Binding-site contacts:
Ligand atom O1 contacts residue TYR43 of chain 2.A at 2.6 Å (h-bond).
Ligand atom C16 contacts residue 9RU1 of chain 4.B at 1.0 Å.
Ligand atom N5 contacts residue 9RU1 of chain 4.B at 0.9 Å.
Ligand atom C14 contacts residue 9RU1 of chain 4.B at 0.3 Å.
Ligand atom C31 contacts residue 9RU1 of chain 4.B at 0.6 Å.
Ligand atom C28 contacts residue 9RU1 of chain 4.B at 0.3 Å.
Ligand atom C17 contacts residue 9RU1 of chain 4.B at 2.2 Å.
Ligand atom S1 contacts residue THR90 of chain 2.A at 3.4 Å (h-bond).
Ligand atom CL2 contacts residue 9RU1 of chain 4.B at 1.9 Å.
Ligand atom C23 contacts residue 9RU1 of chain 4.B at 0.9 Å.
Ligand atom O1 contacts residue ASN23 of chain 2.A at 3.1 Å (h-bond).
Ligand atom C29 contacts residue 9RU1 of chain 4.B at 0.6 Å.
Ligand atom N1 contacts residue SER45 of chain 2.A at 2.9 Å (h-bond).
Ligand atom C27 contacts residue 9RU1 of chain 4.B at 1.0 Å.
Ligand atom C3 contacts residue TRP108 of chain 2.A at 3.3 Å (hydrophobic).
Ligand atom C12 contacts residue 9RU1 of chain 4.B at 2.4 Å.
Ligand atom C25 contacts residue 9RU1 of chain 4.B at 1.1 Å.
Ligand atom C30 contacts residue 9RU1 of chain 4.B at 1.1 Å.
Ligand atom C18 contacts residue 9RU1 of chain 4.B at 3.1 Å.
Ligand atom N2 contacts residue ASP128 of chain 2.A at 2.9 Å (salt-bridge).
Ligand atom CL1 contacts residue 9RU1 of chain 4.B at 2.6 Å.
Ligand atom C21 contacts residue 9RU1 of chain 4.B at 0.6 Å.
Ligand atom C18 contacts residue LEU124 of chain 2.A at 2.9 Å (hydrophobic).
Ligand atom C15 contacts residue 9RU1 of chain 4.B at 1.7 Å.
Ligand atom C20 contacts residue 9RU1 of chain 4.B at 1.0 Å.
Ligand atom CL2 contacts residue ARG121 of chain 4.A at 3.4 Å.
Ligand atom C31 contacts residue LEU124 of chain 2.A at 3.2 Å (hydrophobic).
Ligand atom RU1 contacts residue 9RU1 of chain 4.B at 0.8 Å.
Ligand atom N3 contacts residue SER88 of chain 2.A at 3.1 Å (h-bond).
Ligand atom O1 contacts residue SER27 of chain 2.A at 2.7 Å (h-bond).
Ligand atom C26 contacts residue 9RU1 of chain 4.B at 1.3 Å.
Ligand atom C13 contacts residue 9RU1 of chain 4.B at 1.5 Å.
Ligand atom O2 contacts residue LYS49 of chain 2.A at 2.8 Å (salt-bridge).
Ligand atom C31 contacts residue ARG121 of chain 4.A at 3.4 Å.
Ligand atom C15 contacts residue SER112 of chain 2.A at 3.2 Å.
Ligand atom C24 contacts residue 9RU1 of chain 4.B at 0.8 Å.
Ligand atom N4 contacts residue 9RU1 of chain 4.B at 0.6 Å.
Ligand atom C21 contacts residue ARG121 of chain 2.A at 3.5 Å.
Ligand atom C22 contacts residue 9RU1 of chain 4.B at 1.0 Å.
Ligand atom C19 contacts residue 9RU1 of chain 4.B at 2.7 Å.

A small-molecule ligand and the protein it binds are described below.
Small molecule (SMILES): Cc1cc(C)c(N2CC[N+](c3c(C)cc(CNC(=O)CCCC[C@@H]4SC[C@@H]5NC(=O)N[C@@H]54)cc3C)=C2[Ru](Cl)Cl)c(C)c1

Sequence of chain 2.A:
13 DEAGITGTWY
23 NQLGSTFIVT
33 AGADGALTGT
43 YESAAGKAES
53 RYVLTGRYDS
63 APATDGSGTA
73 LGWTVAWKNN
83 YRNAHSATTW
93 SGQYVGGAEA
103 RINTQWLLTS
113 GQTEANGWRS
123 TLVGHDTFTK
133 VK

Sequence of chain 4.A:
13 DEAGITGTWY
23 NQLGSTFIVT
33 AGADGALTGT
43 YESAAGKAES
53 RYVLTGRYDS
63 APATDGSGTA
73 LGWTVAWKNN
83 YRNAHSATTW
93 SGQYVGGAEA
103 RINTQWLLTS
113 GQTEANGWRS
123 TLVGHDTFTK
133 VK